Binding-site contacts:
Ligand atom CG2 contacts residue GLN185 of chain 1.B at 3.2 Å.
Ligand atom CG2 contacts residue CYS184 of chain 1.B at 3.8 Å (hydrophobic).
Ligand atom O contacts residue VAL209 of chain 1.B at 2.9 Å (h-bond).
Ligand atom CB contacts residue GLN185 of chain 1.B at 3.6 Å.
Ligand atom CA contacts residue VAL209 of chain 1.B at 3.0 Å (hydrophobic).
Ligand atom OE1 contacts residue ARG211 of chain 1.B at 3.7 Å.
Ligand atom CG1 contacts residue SER188 of chain 1.B at 3.5 Å.
Ligand atom C contacts residue VAL209 of chain 1.B at 3.5 Å (hydrophobic).
Ligand atom CD1 contacts residue CYS184 of chain 1.B at 3.4 Å (hydrophobic).
Ligand atom O contacts residue GLY186 of chain 1.B at 3.0 Å (h-bond).
Ligand atom CD contacts residue GLN185 of chain 1.B at 3.4 Å.
Ligand atom C contacts residue ARG211 of chain 1.B at 3.7 Å.
Ligand atom CB contacts residue CYS184 of chain 1.B at 3.6 Å (hydrophobic).
Ligand atom N contacts residue HIS45 of chain 1.B at 3.7 Å.
Ligand atom C contacts residue SER188 of chain 1.B at 1.4 Å.
Ligand atom CB contacts residue ARG211 of chain 1.B at 3.7 Å.
Ligand atom C contacts residue VAL209 of chain 1.B at 3.6 Å (hydrophobic).
Ligand atom CB contacts residue VAL209 of chain 1.B at 3.0 Å (hydrophobic).
Ligand atom CB contacts residue SER210 of chain 1.B at 3.4 Å.
Ligand atom CG2 contacts residue VAL209 of chain 1.B at 3.0 Å (hydrophobic).
Ligand atom CD1 contacts residue SER188 of chain 1.B at 3.8 Å.
Ligand atom N contacts residue VAL209 of chain 1.B at 2.4 Å (h-bond).
Ligand atom CD1 contacts residue THR206 of chain 1.B at 3.1 Å.
Ligand atom CA contacts residue SER207 of chain 1.B at 3.5 Å.
Ligand atom C contacts residue PHE208 of chain 1.B at 3.6 Å (hydrophobic).
Ligand atom CG contacts residue GLN185 of chain 1.B at 3.0 Å.
Ligand atom N contacts residue SER188 of chain 1.B at 2.9 Å (h-bond).
Ligand atom O contacts residue SER188 of chain 1.B at 2.2 Å (h-bond).
Ligand atom CB contacts residue SER188 of chain 1.B at 3.4 Å.
Ligand atom N contacts residue SER207 of chain 1.B at 3.3 Å (h-bond).
Ligand atom CA contacts residue SER188 of chain 1.B at 2.5 Å.
Ligand atom O contacts residue ARG211 of chain 1.B at 3.5 Å.
Ligand atom OE2 contacts residue GLN185 of chain 1.B at 2.9 Å (h-bond).
Ligand atom O contacts residue PHE208 of chain 1.B at 3.3 Å.
Ligand atom CG contacts residue VAL88 of chain 1.B at 3.8 Å (hydrophobic).
Ligand atom CA contacts residue VAL209 of chain 1.B at 3.8 Å (hydrophobic).
Ligand atom O contacts residue ASP187 of chain 1.B at 3.3 Å (salt-bridge).
Ligand atom O contacts residue GLN185 of chain 1.B at 3.4 Å.
Ligand atom O contacts residue CYS184 of chain 1.B at 3.2 Å (h-bond).
Ligand atom CG2 contacts residue PHE208 of chain 1.B at 3.5 Å (hydrophobic).

Sequence of chain 1.B:
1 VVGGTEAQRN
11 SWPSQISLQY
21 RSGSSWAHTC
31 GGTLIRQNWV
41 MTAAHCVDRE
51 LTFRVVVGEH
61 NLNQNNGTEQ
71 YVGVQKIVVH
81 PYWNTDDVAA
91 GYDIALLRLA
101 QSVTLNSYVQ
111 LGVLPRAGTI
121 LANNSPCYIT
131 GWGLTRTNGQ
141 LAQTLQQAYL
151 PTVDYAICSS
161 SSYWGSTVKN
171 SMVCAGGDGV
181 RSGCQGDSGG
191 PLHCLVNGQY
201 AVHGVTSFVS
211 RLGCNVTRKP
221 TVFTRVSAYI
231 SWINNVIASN

This protein binds this small molecule.
Small molecule (SMILES): CC[C@H](C)[C@@H](CO)NC(=O)[C@@H]1CCCN1C(=O)[C@H](CCC(=O)O)NC(=O)[C@@H](N)C(C)C